Binding-site contacts:
Ligand atom C contacts residue PHE63 of chain 1.G at 4.2 Å (hydrophobic).
Ligand atom C1 contacts residue MET110 of chain 1.G at 3.7 Å (hydrophobic).
Ligand atom O contacts residue ASN113 of chain 1.G at 4.0 Å.
Ligand atom O1 contacts residue TYR117 of chain 1.G at 4.1 Å.
Ligand atom N2 contacts residue ILE62 of chain 1.G at 4.0 Å.
Ligand atom O contacts residue TYR75 of chain 1.G at 2.6 Å (h-bond).
Ligand atom C4 contacts residue LEU66 of chain 1.G at 3.5 Å (hydrophobic).
Ligand atom O1 contacts residue ALA114 of chain 1.G at 4.1 Å.
Ligand atom C9 contacts residue TYR117 of chain 1.G at 4.2 Å (hydrophobic).
Ligand atom C6 contacts residue TYR75 of chain 1.G at 3.9 Å (hydrophobic).
Ligand atom C1 contacts residue LEU66 of chain 1.G at 3.9 Å (hydrophobic).
Ligand atom O1 contacts residue ASN118 of chain 1.G at 2.9 Å (h-bond).
Ligand atom C5 contacts residue TYR75 of chain 1.G at 4.2 Å (hydrophobic).
Ligand atom C5 contacts residue LEU66 of chain 1.G at 3.6 Å (hydrophobic).
Ligand atom C4 contacts residue PHE63 of chain 1.G at 4.2 Å (hydrophobic).
Ligand atom C2 contacts residue MET83 of chain 1.G at 3.5 Å (hydrophobic).
Ligand atom O1 contacts residue TYR75 of chain 1.G at 3.6 Å.
Ligand atom C9 contacts residue ILE124 of chain 1.G at 3.6 Å (hydrophobic).
Ligand atom C2 contacts residue PHE63 of chain 1.G at 3.9 Å (hydrophobic).
Ligand atom C2 contacts residue MET110 of chain 1.G at 3.8 Å (hydrophobic).
Ligand atom C3 contacts residue PHE63 of chain 1.G at 3.6 Å (hydrophobic).
Ligand atom C1 contacts residue MET83 of chain 1.G at 3.7 Å (hydrophobic).
Ligand atom C8 contacts residue ASN118 of chain 1.G at 3.9 Å.
Ligand atom C9 contacts residue ASN118 of chain 1.G at 3.8 Å.
Ligand atom C6 contacts residue ASN118 of chain 1.G at 4.0 Å.
Ligand atom C2 contacts residue ASP84 of chain 1.G at 4.0 Å.
Ligand atom C2 contacts residue LEU66 of chain 1.G at 3.8 Å (hydrophobic).
Ligand atom C14 contacts residue ILE62 of chain 1.G at 4.2 Å (hydrophobic).
Ligand atom N contacts residue ILE124 of chain 1.G at 3.8 Å.
Ligand atom C contacts residue TYR75 of chain 1.G at 3.2 Å (hydrophobic).
Ligand atom C contacts residue LEU66 of chain 1.G at 3.8 Å (hydrophobic).
Ligand atom C4 contacts residue ILE62 of chain 1.G at 3.4 Å (hydrophobic).
Ligand atom C3 contacts residue ILE62 of chain 1.G at 3.5 Å (hydrophobic).
Ligand atom C8 contacts residue ILE124 of chain 1.G at 3.8 Å (hydrophobic).
Ligand atom C1 contacts residue PHE63 of chain 1.G at 4.0 Å (hydrophobic).
Ligand atom O contacts residue ALA114 of chain 1.G at 3.1 Å.
Ligand atom C14 contacts residue PRO67 of chain 1.G at 4.0 Å (hydrophobic).
Ligand atom C1 contacts residue TYR75 of chain 1.G at 3.6 Å (hydrophobic).
Ligand atom C3 contacts residue LEU66 of chain 1.G at 3.7 Å (hydrophobic).
Ligand atom C contacts residue ALA114 of chain 1.G at 3.9 Å (hydrophobic).

Sequence of chain 1.G:
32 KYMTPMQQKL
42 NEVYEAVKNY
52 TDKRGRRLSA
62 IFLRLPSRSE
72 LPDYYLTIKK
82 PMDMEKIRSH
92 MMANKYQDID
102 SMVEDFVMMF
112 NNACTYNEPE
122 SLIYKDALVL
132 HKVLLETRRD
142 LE

The protein below binds the small molecule below.
Small molecule (SMILES): O=C(/C=C/N1CCc2c[nH]nc2C1)c1ccccc1O